A small-molecule ligand and the protein it binds are described below.
Small molecule (SMILES): CC(=O)N[C@@H]1[C@@H](O)[C@H](O)[C@@H](CO)O[C@H]1O

Sequence of chain 1.B:
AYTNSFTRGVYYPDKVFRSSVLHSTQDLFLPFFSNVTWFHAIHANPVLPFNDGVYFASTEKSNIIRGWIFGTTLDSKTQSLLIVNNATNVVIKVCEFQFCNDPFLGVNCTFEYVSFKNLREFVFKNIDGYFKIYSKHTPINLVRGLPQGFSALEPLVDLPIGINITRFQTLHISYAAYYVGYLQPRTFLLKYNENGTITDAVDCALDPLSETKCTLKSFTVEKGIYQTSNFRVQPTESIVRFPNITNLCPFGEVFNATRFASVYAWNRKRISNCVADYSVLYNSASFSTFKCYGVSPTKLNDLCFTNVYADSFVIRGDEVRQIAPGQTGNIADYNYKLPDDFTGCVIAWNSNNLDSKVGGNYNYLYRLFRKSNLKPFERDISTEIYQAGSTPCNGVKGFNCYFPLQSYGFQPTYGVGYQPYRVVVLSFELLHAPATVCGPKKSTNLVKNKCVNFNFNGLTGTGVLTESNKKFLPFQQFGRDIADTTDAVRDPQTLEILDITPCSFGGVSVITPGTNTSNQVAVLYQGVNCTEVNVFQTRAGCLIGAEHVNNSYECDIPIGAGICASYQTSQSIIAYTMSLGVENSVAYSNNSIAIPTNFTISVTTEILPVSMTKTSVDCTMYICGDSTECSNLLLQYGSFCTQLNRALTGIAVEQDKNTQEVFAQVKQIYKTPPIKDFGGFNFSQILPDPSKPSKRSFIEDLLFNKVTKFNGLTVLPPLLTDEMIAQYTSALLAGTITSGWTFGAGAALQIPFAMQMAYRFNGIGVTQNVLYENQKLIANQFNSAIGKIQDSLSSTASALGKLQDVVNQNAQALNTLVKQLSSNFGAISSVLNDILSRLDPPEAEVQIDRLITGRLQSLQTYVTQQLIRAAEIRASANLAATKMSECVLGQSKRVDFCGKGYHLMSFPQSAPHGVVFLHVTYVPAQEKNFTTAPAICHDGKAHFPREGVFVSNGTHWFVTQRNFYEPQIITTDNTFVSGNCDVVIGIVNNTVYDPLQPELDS

Binding-site contacts:
Ligand atom C1 contacts residue ASN600 of chain 1.B at 1.4 Å.
Ligand atom C1 contacts residue THR601 of chain 1.B at 4.4 Å.
Ligand atom N2 contacts residue ASN600 of chain 1.B at 2.8 Å (h-bond).
Ligand atom C4 contacts residue ASN600 of chain 1.B at 4.2 Å.
Ligand atom C8 contacts residue ASN600 of chain 1.B at 4.2 Å.
Ligand atom C2 contacts residue ASN600 of chain 1.B at 2.4 Å.
Ligand atom C7 contacts residue ASN600 of chain 1.B at 3.1 Å.
Ligand atom O5 contacts residue ASN600 of chain 1.B at 2.4 Å (h-bond).
Ligand atom C3 contacts residue ASN600 of chain 1.B at 3.8 Å.
Ligand atom O7 contacts residue ASN600 of chain 1.B at 3.0 Å (h-bond).
Ligand atom C5 contacts residue ASN600 of chain 1.B at 3.7 Å.
Ligand atom O6 contacts residue LYS307 of chain 1.B at 4.5 Å.
Ligand atom N2 contacts residue THR601 of chain 1.B at 4.2 Å.